The protein below binds the small molecule below.
Small molecule (SMILES): CC(=O)N[C@@H]1[C@@H](O)[C@H](O)[C@@H](CO)O[C@H]1O

Sequence of chain 1.A:
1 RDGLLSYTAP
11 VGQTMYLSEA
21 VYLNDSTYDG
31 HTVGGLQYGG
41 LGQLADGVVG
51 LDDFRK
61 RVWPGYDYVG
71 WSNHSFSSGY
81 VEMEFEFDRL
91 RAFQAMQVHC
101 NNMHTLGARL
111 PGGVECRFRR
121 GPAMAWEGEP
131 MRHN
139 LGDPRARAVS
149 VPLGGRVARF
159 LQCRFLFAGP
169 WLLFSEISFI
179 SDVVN

Binding-site contacts:
Ligand atom O5 contacts residue TRP63 of chain 1.A at 3.9 Å.
Ligand atom C7 contacts residue ASN24 of chain 1.A at 3.2 Å.
Ligand atom C7 contacts residue ASP25 of chain 1.A at 4.1 Å.
Ligand atom C1 contacts residue ASN24 of chain 1.A at 1.4 Å.
Ligand atom C4 contacts residue ASN24 of chain 1.A at 4.2 Å.
Ligand atom O5 contacts residue ASN24 of chain 1.A at 2.3 Å (h-bond).
Ligand atom C6 contacts residue TYR22 of chain 1.A at 4.0 Å (hydrophobic).
Ligand atom O6 contacts residue TRP63 of chain 1.A at 4.4 Å.
Ligand atom C8 contacts residue SER26 of chain 1.A at 3.8 Å.
Ligand atom O4 contacts residue TRP63 of chain 1.A at 4.4 Å.
Ligand atom C3 contacts residue ASN24 of chain 1.A at 3.8 Å.
Ligand atom C2 contacts residue ASN24 of chain 1.A at 2.4 Å.
Ligand atom C4 contacts residue TRP63 of chain 1.A at 4.5 Å (hydrophobic).
Ligand atom C5 contacts residue TRP63 of chain 1.A at 3.8 Å (hydrophobic).
Ligand atom C8 contacts residue ASP25 of chain 1.A at 3.5 Å.
Ligand atom N2 contacts residue ASN24 of chain 1.A at 3.0 Å (h-bond).
Ligand atom C3 contacts residue TRP63 of chain 1.A at 4.2 Å (hydrophobic).
Ligand atom C7 contacts residue SER26 of chain 1.A at 4.1 Å.
Ligand atom O5 contacts residue TYR22 of chain 1.A at 4.4 Å.
Ligand atom C5 contacts residue ASN24 of chain 1.A at 3.6 Å.
Ligand atom O7 contacts residue ASN24 of chain 1.A at 2.9 Å (h-bond).
Ligand atom C1 contacts residue TRP63 of chain 1.A at 3.7 Å (hydrophobic).
Ligand atom N2 contacts residue SER26 of chain 1.A at 3.9 Å.
Ligand atom O7 contacts residue ASP25 of chain 1.A at 4.4 Å.